A protein and the small-molecule ligand that binds it are described below.
Small molecule (SMILES): [H]/N=C(/N)N1CCC(O)(CN(C)CCCN2CN(c3ccccc3)C3(CCN(CC[C@@H]4CC[C@H]5C[C@@H]4C5(C)C)CC3)C2=O)CC1

Binding-site contacts:
Ligand atom CAW contacts residue LYS109 of chain 1.A at 4.0 Å.
Ligand atom CAJ contacts residue VAL108 of chain 1.A at 2.9 Å (hydrophobic).
Ligand atom CAO contacts residue LEU93 of chain 1.A at 3.4 Å (hydrophobic).
Ligand atom NAR contacts residue PRO233 of chain 1.A at 4.3 Å.
Ligand atom CAF contacts residue VAL108 of chain 1.A at 4.2 Å (hydrophobic).
Ligand atom CAO contacts residue ARG94 of chain 1.A at 3.8 Å.
Ligand atom CAK contacts residue GLY105 of chain 1.A at 3.9 Å.
Ligand atom CAW contacts residue PRO233 of chain 1.A at 3.5 Å (hydrophobic).
Ligand atom CAW contacts residue VAL108 of chain 1.A at 3.9 Å (hydrophobic).
Ligand atom CAV contacts residue PRO233 of chain 1.A at 3.6 Å (hydrophobic).
Ligand atom CAP contacts residue GLY105 of chain 1.A at 4.0 Å.
Ligand atom CBD contacts residue SER106 of chain 1.A at 4.0 Å.
Ligand atom CAK contacts residue VAL108 of chain 1.A at 3.2 Å (hydrophobic).
Ligand atom CAK contacts residue SER106 of chain 1.A at 3.3 Å.
Ligand atom CBA contacts residue LYS109 of chain 1.A at 3.8 Å.
Ligand atom CAZ contacts residue PRO233 of chain 1.A at 3.8 Å (hydrophobic).
Ligand atom NBR contacts residue PRO233 of chain 1.A at 3.5 Å.
Ligand atom CAY contacts residue PRO233 of chain 1.A at 3.6 Å (hydrophobic).
Ligand atom CAU contacts residue SER106 of chain 1.A at 4.2 Å.
Ligand atom CAS contacts residue SER106 of chain 1.A at 3.9 Å.
Ligand atom CBA contacts residue PRO233 of chain 1.A at 3.8 Å (hydrophobic).
Ligand atom CAD contacts residue ARG94 of chain 1.A at 4.0 Å.
Ligand atom OBB contacts residue SER106 of chain 1.A at 3.9 Å.
Ligand atom CAY contacts residue LYS109 of chain 1.A at 3.8 Å.
Ligand atom CAJ contacts residue GLY105 of chain 1.A at 3.5 Å.
Ligand atom CAG contacts residue VAL108 of chain 1.A at 4.2 Å (hydrophobic).
Ligand atom CAX contacts residue LYS109 of chain 1.A at 3.7 Å.
Ligand atom CAZ contacts residue LYS109 of chain 1.A at 3.5 Å.
Ligand atom NBQ contacts residue PRO233 of chain 1.A at 4.2 Å.
Ligand atom CAO contacts residue PHE103 of chain 1.A at 4.1 Å (hydrophobic).
Ligand atom CAG contacts residue GLY105 of chain 1.A at 3.7 Å.
Ligand atom CAQ contacts residue MET90 of chain 1.A at 4.0 Å (hydrophobic).
Ligand atom NAI contacts residue GLY105 of chain 1.A at 4.0 Å.
Ligand atom CAM contacts residue PRO233 of chain 1.A at 4.0 Å (hydrophobic).
Ligand atom CBP contacts residue PRO233 of chain 1.A at 3.9 Å (hydrophobic).
Ligand atom CAX contacts residue PRO233 of chain 1.A at 3.6 Å (hydrophobic).
Ligand atom NAT contacts residue SER106 of chain 1.A at 3.9 Å.
Ligand atom CAV contacts residue LYS109 of chain 1.A at 4.1 Å.
Ligand atom NAI contacts residue VAL108 of chain 1.A at 4.3 Å.
Ligand atom CAL contacts residue SER106 of chain 1.A at 4.1 Å.

Sequence of chain 1.A:
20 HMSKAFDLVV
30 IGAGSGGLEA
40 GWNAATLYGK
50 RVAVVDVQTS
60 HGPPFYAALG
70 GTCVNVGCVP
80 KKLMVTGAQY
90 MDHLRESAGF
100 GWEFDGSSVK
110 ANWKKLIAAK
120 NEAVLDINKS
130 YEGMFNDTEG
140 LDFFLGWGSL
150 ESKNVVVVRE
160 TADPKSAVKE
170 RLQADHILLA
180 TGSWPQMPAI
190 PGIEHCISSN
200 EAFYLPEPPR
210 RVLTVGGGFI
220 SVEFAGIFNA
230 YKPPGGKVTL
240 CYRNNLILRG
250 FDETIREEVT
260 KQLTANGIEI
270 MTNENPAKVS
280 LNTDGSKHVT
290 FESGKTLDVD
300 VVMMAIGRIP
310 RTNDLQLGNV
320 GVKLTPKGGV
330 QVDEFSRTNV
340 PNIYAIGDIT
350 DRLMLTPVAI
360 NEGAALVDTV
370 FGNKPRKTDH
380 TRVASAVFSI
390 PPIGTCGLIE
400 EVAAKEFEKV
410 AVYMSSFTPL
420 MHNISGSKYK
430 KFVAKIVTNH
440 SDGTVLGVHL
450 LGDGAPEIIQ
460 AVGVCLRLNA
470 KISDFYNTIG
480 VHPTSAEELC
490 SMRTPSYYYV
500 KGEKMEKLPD